This small molecule binds to this protein.
Small molecule (SMILES): Nc1nc2c(ncn2[C@@H]2O[C@H](CO[P](=O)(O)O[P](=O)(O)NP(=O)(O)O)[C@@H](O)[C@H]2O)c(=O)[nH]1

Sequence of chain 1.J:
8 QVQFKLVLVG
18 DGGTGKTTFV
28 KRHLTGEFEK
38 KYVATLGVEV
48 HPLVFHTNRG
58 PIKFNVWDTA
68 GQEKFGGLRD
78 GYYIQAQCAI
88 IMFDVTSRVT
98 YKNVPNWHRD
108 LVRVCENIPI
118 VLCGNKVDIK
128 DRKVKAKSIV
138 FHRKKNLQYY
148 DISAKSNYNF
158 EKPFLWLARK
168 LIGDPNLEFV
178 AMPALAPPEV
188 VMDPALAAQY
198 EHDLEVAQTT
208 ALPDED

Binding-site contacts:
Ligand atom O2B contacts residue THR24 of chain 1.J at 3.0 Å (h-bond).
Ligand atom O6 contacts residue LYS152 of chain 1.J at 3.3 Å (salt-bridge).
Ligand atom N7 contacts residue ALA151 of chain 1.J at 3.6 Å.
Ligand atom O1A contacts residue GLY22 of chain 1.J at 3.4 Å.
Ligand atom N1 contacts residue ASP125 of chain 1.J at 2.8 Å (salt-bridge).
Ligand atom C6 contacts residue ASP125 of chain 1.J at 3.5 Å.
Ligand atom O2B contacts residue MG1 of chain 1.S at 1.9 Å.
Ligand atom N2 contacts residue LYS152 of chain 1.J at 3.6 Å.
Ligand atom PA contacts residue THR25 of chain 1.J at 3.4 Å.
Ligand atom N3B contacts residue TYR39 of chain 1.J at 3.5 Å.
Ligand atom O6 contacts residue SER150 of chain 1.J at 3.4 Å (h-bond).
Ligand atom O1G contacts residue THR42 of chain 1.J at 2.9 Å (h-bond).
Ligand atom C8 contacts residue THR25 of chain 1.J at 3.5 Å.
Ligand atom C6 contacts residue LYS123 of chain 1.J at 3.5 Å.
Ligand atom PG contacts residue MG1 of chain 1.S at 3.1 Å.
Ligand atom N2 contacts residue ASP125 of chain 1.J at 3.4 Å (salt-bridge).
Ligand atom N2 contacts residue ILE126 of chain 1.J at 2.9 Å.
Ligand atom O2A contacts residue TYR39 of chain 1.J at 3.2 Å.
Ligand atom O3A contacts residue GLY22 of chain 1.J at 3.5 Å (h-bond).
Ligand atom O1A contacts residue THR25 of chain 1.J at 2.7 Å (h-bond).
Ligand atom O6 contacts residue ASP125 of chain 1.J at 3.2 Å (salt-bridge).
Ligand atom O2' contacts residue LYS37 of chain 1.J at 3.2 Å.
Ligand atom O6 contacts residue LYS123 of chain 1.J at 3.5 Å.
Ligand atom O5' contacts residue THR25 of chain 1.J at 3.1 Å (h-bond).
Ligand atom O1G contacts residue MG1 of chain 1.S at 2.1 Å.
Ligand atom O3G contacts residue GLN69 of chain 1.J at 3.1 Å (h-bond).
Ligand atom N7 contacts residue ASN122 of chain 1.J at 3.3 Å (h-bond).
Ligand atom O3' contacts residue LYS37 of chain 1.J at 3.2 Å (salt-bridge).
Ligand atom O1B contacts residue LYS23 of chain 1.J at 2.8 Å (salt-bridge).
Ligand atom O3G contacts residue TYR39 of chain 1.J at 2.7 Å (h-bond).
Ligand atom O2G contacts residue GLY68 of chain 1.J at 2.8 Å (h-bond).
Ligand atom O1A contacts residue THR24 of chain 1.J at 3.1 Å (h-bond).
Ligand atom O1B contacts residue GLY22 of chain 1.J at 3.1 Å (h-bond).
Ligand atom PB contacts residue MG1 of chain 1.S at 3.0 Å.
Ligand atom O2' contacts residue GLU36 of chain 1.J at 3.0 Å (salt-bridge).
Ligand atom O2G contacts residue LYS23 of chain 1.J at 2.9 Å (salt-bridge).
Ligand atom O6 contacts residue ASN122 of chain 1.J at 3.5 Å (h-bond).
Ligand atom N3B contacts residue MG1 of chain 1.S at 3.4 Å.
Ligand atom N3B contacts residue GLY20 of chain 1.J at 3.0 Å (h-bond).
Ligand atom O6 contacts residue ALA151 of chain 1.J at 3.2 Å (h-bond).